Sequence of chain 1.A:
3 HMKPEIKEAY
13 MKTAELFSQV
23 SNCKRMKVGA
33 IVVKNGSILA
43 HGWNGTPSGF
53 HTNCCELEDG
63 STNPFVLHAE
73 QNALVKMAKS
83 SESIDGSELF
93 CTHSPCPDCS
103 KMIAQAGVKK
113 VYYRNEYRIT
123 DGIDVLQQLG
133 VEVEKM

Sequence of chain 1.L:
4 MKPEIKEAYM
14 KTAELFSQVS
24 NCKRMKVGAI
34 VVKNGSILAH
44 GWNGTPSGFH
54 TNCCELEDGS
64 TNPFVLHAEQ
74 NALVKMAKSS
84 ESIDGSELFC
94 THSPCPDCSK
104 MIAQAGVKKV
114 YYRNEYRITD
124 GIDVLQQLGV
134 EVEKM

Sequence of chain 1.K:
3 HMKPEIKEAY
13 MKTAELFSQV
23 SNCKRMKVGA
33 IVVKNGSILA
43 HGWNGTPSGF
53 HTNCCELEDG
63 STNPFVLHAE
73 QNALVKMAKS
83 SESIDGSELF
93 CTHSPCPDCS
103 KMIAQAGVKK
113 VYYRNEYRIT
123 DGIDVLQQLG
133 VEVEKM

Binding-site contacts:
Ligand atom N3 contacts residue LYS78 of chain 1.A at 3.6 Å.
Ligand atom C4' contacts residue THR48 of chain 1.A at 3.3 Å.
Ligand atom C5 contacts residue TRP45 of chain 1.A at 3.5 Å (hydrophobic).
Ligand atom C6 contacts residue TRP45 of chain 1.A at 3.7 Å (hydrophobic).
Ligand atom N4 contacts residue HIS43 of chain 1.A at 3.2 Å (h-bond).
Ligand atom N4 contacts residue TRP45 of chain 1.A at 3.5 Å.
Ligand atom O4' contacts residue GLN107 of chain 1.L at 3.2 Å (h-bond).
Ligand atom C1' contacts residue ASN74 of chain 1.A at 3.7 Å.
Ligand atom O3' contacts residue TRP45 of chain 1.A at 4.1 Å.
Ligand atom C4' contacts residue GLN107 of chain 1.L at 4.0 Å.
Ligand atom O5' contacts residue SER50 of chain 1.A at 2.9 Å (h-bond).
Ligand atom C3' contacts residue TRP45 of chain 1.A at 4.0 Å (hydrophobic).
Ligand atom C2' contacts residue TRP45 of chain 1.A at 3.2 Å (hydrophobic).
Ligand atom O4' contacts residue SER50 of chain 1.A at 3.9 Å.
Ligand atom C3' contacts residue ASN74 of chain 1.A at 4.0 Å.
Ligand atom C5' contacts residue SER50 of chain 1.A at 4.0 Å.
Ligand atom C2 contacts residue HIS43 of chain 1.A at 3.9 Å.
Ligand atom C5' contacts residue THR48 of chain 1.A at 3.9 Å.
Ligand atom C4 contacts residue HIS43 of chain 1.A at 4.0 Å.
Ligand atom O2 contacts residue ASN74 of chain 1.A at 3.5 Å.
Ligand atom N3 contacts residue TRP45 of chain 1.A at 3.2 Å.
Ligand atom O2 contacts residue HIS43 of chain 1.A at 3.7 Å.
Ligand atom O2P contacts residue SER50 of chain 1.A at 2.9 Å (h-bond).
Ligand atom C4 contacts residue TRP45 of chain 1.A at 3.2 Å (hydrophobic).
Ligand atom C4 contacts residue LYS78 of chain 1.A at 3.5 Å.
Ligand atom N4 contacts residue LYS78 of chain 1.A at 3.0 Å (salt-bridge).
Ligand atom N1 contacts residue TRP45 of chain 1.A at 3.8 Å.
Ligand atom C3' contacts residue GLY47 of chain 1.A at 4.0 Å.
Ligand atom C3' contacts residue THR48 of chain 1.A at 3.3 Å.
Ligand atom N3 contacts residue HIS43 of chain 1.A at 3.0 Å (h-bond).
Ligand atom O3' contacts residue THR48 of chain 1.A at 2.9 Å (h-bond).
Ligand atom C2' contacts residue ASN74 of chain 1.A at 3.6 Å.
Ligand atom O3' contacts residue GLY47 of chain 1.A at 3.2 Å (h-bond).
Ligand atom C1' contacts residue GLN107 of chain 1.L at 4.0 Å.
Ligand atom O2 contacts residue GLY44 of chain 1.A at 3.3 Å.
Ligand atom C4' contacts residue SER50 of chain 1.A at 4.1 Å.
Ligand atom O3' contacts residue ASN74 of chain 1.A at 3.2 Å (h-bond).
Ligand atom P contacts residue SER50 of chain 1.A at 3.5 Å.
Ligand atom C2 contacts residue TRP45 of chain 1.A at 3.8 Å (hydrophobic).
Ligand atom O2 contacts residue TRP45 of chain 1.A at 3.3 Å (h-bond).

The protein below binds the small molecule below.
Small molecule (SMILES): Nc1ccn([C@H]2C[C@H](O)[C@@H](COP(=O)(O)O)O2)c(=O)n1